The protein below binds the small molecule below.
Small molecule (SMILES): Oc1ccc(CNCc2cccs2)cc1

Binding-site contacts:
Ligand atom C08 contacts residue ASN44 of chain 1.A at 3.0 Å.
Ligand atom C05 contacts residue ARG47 of chain 1.A at 3.4 Å.
Ligand atom C06 contacts residue LYS41 of chain 1.A at 4.0 Å.
Ligand atom C03 contacts residue ARG47 of chain 1.A at 3.5 Å.
Ligand atom C10 contacts residue LYS41 of chain 1.A at 4.5 Å.
Ligand atom C05 contacts residue LYS41 of chain 1.A at 3.9 Å.
Ligand atom C09 contacts residue ASN42 of chain 1.A at 4.4 Å.
Ligand atom S04 contacts residue LYS41 of chain 1.A at 4.2 Å.
Ligand atom N07 contacts residue LYS41 of chain 1.A at 3.0 Å (salt-bridge).
Ligand atom C13 contacts residue ASN42 of chain 1.A at 3.6 Å.
Ligand atom C08 contacts residue LYS41 of chain 1.A at 3.9 Å.
Ligand atom C12 contacts residue ASN42 of chain 1.A at 3.9 Å.
Ligand atom C14 contacts residue LEU88 of chain 1.A at 4.2 Å (hydrophobic).
Ligand atom C11 contacts residue ASN42 of chain 1.A at 4.4 Å.
Ligand atom C06 contacts residue TYR46 of chain 1.A at 4.2 Å (hydrophobic).
Ligand atom C09 contacts residue LYS41 of chain 1.A at 3.9 Å.
Ligand atom C14 contacts residue LYS41 of chain 1.A at 4.1 Å.
Ligand atom N07 contacts residue ASN44 of chain 1.A at 3.0 Å (h-bond).
Ligand atom C09 contacts residue ASN44 of chain 1.A at 3.7 Å.
Ligand atom C01 contacts residue LYS41 of chain 1.A at 4.1 Å.
Ligand atom C03 contacts residue ASN44 of chain 1.A at 4.3 Å.
Ligand atom C01 contacts residue ARG47 of chain 1.A at 3.6 Å.
Ligand atom C06 contacts residue ARG45 of chain 1.A at 3.6 Å.
Ligand atom C09 contacts residue ARG45 of chain 1.A at 4.5 Å.
Ligand atom C08 contacts residue ARG45 of chain 1.A at 3.3 Å.
Ligand atom N07 contacts residue ARG45 of chain 1.A at 4.0 Å.
Ligand atom C14 contacts residue ASN42 of chain 1.A at 3.9 Å.
Ligand atom C14 contacts residue ASN44 of chain 1.A at 3.6 Å.
Ligand atom C06 contacts residue ARG47 of chain 1.A at 4.0 Å.
Ligand atom C02 contacts residue TYR46 of chain 1.A at 4.1 Å (hydrophobic).
Ligand atom C02 contacts residue ASN44 of chain 1.A at 3.8 Å.
Ligand atom S04 contacts residue ARG47 of chain 1.A at 3.3 Å.
Ligand atom C13 contacts residue LEU88 of chain 1.A at 4.5 Å (hydrophobic).
Ligand atom C02 contacts residue ARG47 of chain 1.A at 3.5 Å.
Ligand atom C06 contacts residue ASN44 of chain 1.A at 3.5 Å.
Ligand atom C02 contacts residue LYS41 of chain 1.A at 3.6 Å.
Ligand atom C03 contacts residue LYS41 of chain 1.A at 3.9 Å.
Ligand atom C03 contacts residue TYR46 of chain 1.A at 4.3 Å (hydrophobic).
Ligand atom O15 contacts residue ASN42 of chain 1.A at 3.9 Å.

Sequence of chain 1.A:
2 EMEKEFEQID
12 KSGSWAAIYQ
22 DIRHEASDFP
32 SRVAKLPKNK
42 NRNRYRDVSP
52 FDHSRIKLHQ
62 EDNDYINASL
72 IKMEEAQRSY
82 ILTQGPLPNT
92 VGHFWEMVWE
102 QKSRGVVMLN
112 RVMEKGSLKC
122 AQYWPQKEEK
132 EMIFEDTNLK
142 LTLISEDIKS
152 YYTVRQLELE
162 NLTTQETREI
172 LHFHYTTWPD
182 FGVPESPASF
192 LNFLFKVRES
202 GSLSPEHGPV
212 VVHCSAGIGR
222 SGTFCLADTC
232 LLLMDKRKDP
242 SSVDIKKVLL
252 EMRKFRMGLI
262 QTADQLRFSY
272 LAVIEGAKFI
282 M